Sequence of chain 1.G:
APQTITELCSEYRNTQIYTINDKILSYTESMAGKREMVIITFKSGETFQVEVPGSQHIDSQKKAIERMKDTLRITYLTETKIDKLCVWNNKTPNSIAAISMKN

This small molecule binds to this protein.
Small molecule (SMILES): OC[C@H]1O[C@H](O)[C@H](O)[C@@H](O)[C@H]1O

Binding-site contacts:
Ligand atom C6 contacts residue TRP88 of chain 1.G at 3.6 Å (hydrophobic).
Ligand atom C6 contacts residue GLN56 of chain 1.G at 3.9 Å.
Ligand atom O3 contacts residue ASN90 of chain 1.G at 2.7 Å (h-bond).
Ligand atom C3 contacts residue LYS91 of chain 1.G at 3.6 Å.
Ligand atom C2 contacts residue ASN90 of chain 1.G at 3.8 Å.
Ligand atom O5 contacts residue GLN56 of chain 1.G at 3.4 Å.
Ligand atom O3 contacts residue GLU51 of chain 1.G at 4.0 Å.
Ligand atom O6 contacts residue GLN56 of chain 1.G at 3.5 Å (h-bond).
Ligand atom O1 contacts residue TRP88 of chain 1.G at 4.2 Å.
Ligand atom C1 contacts residue GLN56 of chain 1.G at 4.0 Å.
Ligand atom O6 contacts residue HIS57 of chain 1.G at 3.6 Å.
Ligand atom C6 contacts residue GLN61 of chain 1.G at 4.2 Å.
Ligand atom O4 contacts residue GLN56 of chain 1.G at 3.2 Å.
Ligand atom C2 contacts residue GLN56 of chain 1.G at 4.4 Å.
Ligand atom O4 contacts residue GLU51 of chain 1.G at 2.6 Å (salt-bridge).
Ligand atom C4 contacts residue GLU51 of chain 1.G at 3.4 Å.
Ligand atom O6 contacts residue TRP88 of chain 1.G at 3.9 Å.
Ligand atom C5 contacts residue TRP88 of chain 1.G at 3.6 Å (hydrophobic).
Ligand atom O3 contacts residue LYS91 of chain 1.G at 2.9 Å (salt-bridge).
Ligand atom C3 contacts residue GLU51 of chain 1.G at 4.3 Å.
Ligand atom O4 contacts residue LYS91 of chain 1.G at 2.8 Å (salt-bridge).
Ligand atom C5 contacts residue GLN56 of chain 1.G at 4.1 Å.
Ligand atom O2 contacts residue ASN90 of chain 1.G at 2.8 Å (h-bond).
Ligand atom C4 contacts residue TRP88 of chain 1.G at 3.5 Å (hydrophobic).
Ligand atom C3 contacts residue ASN90 of chain 1.G at 3.6 Å.
Ligand atom O3 contacts residue TRP88 of chain 1.G at 3.6 Å.
Ligand atom C6 contacts residue GLU51 of chain 1.G at 4.4 Å.
Ligand atom C6 contacts residue HIS57 of chain 1.G at 3.8 Å.
Ligand atom C4 contacts residue GLN56 of chain 1.G at 4.2 Å.
Ligand atom C2 contacts residue LYS91 of chain 1.G at 3.8 Å.
Ligand atom O6 contacts residue GLN61 of chain 1.G at 3.2 Å (h-bond).
Ligand atom C3 contacts residue TRP88 of chain 1.G at 3.6 Å (hydrophobic).
Ligand atom C4 contacts residue LYS91 of chain 1.G at 3.7 Å.